Binding-site contacts:
Ligand atom O1 contacts residue TRP208 of chain 1.A at 4.0 Å.
Ligand atom S contacts residue HIS94 of chain 1.A at 3.9 Å.
Ligand atom C12 contacts residue THR199 of chain 1.A at 3.3 Å.
Ligand atom C1 contacts residue PRO201 of chain 1.A at 3.5 Å (hydrophobic).
Ligand atom C9 contacts residue LEU197 of chain 1.A at 3.9 Å (hydrophobic).
Ligand atom N contacts residue HIS96 of chain 1.A at 3.4 Å (h-bond).
Ligand atom C12 contacts residue LEU197 of chain 1.A at 4.1 Å (hydrophobic).
Ligand atom S contacts residue ZN1 of chain 1.B at 3.0 Å.
Ligand atom N contacts residue THR198 of chain 1.A at 2.9 Å (h-bond).
Ligand atom O2 contacts residue LEU197 of chain 1.A at 3.3 Å.
Ligand atom C10 contacts residue LEU197 of chain 1.A at 3.9 Å (hydrophobic).
Ligand atom C11 contacts residue THR199 of chain 1.A at 3.5 Å.
Ligand atom SE contacts residue PRO201 of chain 1.A at 4.0 Å.
Ligand atom C11 contacts residue LEU197 of chain 1.A at 4.0 Å (hydrophobic).
Ligand atom C6 contacts residue PRO201 of chain 1.A at 4.0 Å (hydrophobic).
Ligand atom O1 contacts residue HIS119 of chain 1.A at 3.4 Å (h-bond).
Ligand atom C7 contacts residue LEU197 of chain 1.A at 4.1 Å (hydrophobic).
Ligand atom C8 contacts residue GLN92 of chain 1.A at 4.1 Å.
Ligand atom N contacts residue HIS119 of chain 1.A at 3.4 Å (h-bond).
Ligand atom N contacts residue ZN1 of chain 1.B at 2.0 Å.
Ligand atom C7 contacts residue GOL1 of chain 1.C at 4.0 Å.
Ligand atom O1 contacts residue HIS94 of chain 1.A at 3.4 Å.
Ligand atom SE1 contacts residue PHE130 of chain 1.A at 4.1 Å.
Ligand atom N contacts residue HIS94 of chain 1.A at 3.3 Å (h-bond).
Ligand atom S contacts residue THR198 of chain 1.A at 3.9 Å.
Ligand atom O1 contacts residue VAL142 of chain 1.A at 3.9 Å.
Ligand atom O1 contacts residue ZN1 of chain 1.B at 3.0 Å.
Ligand atom C9 contacts residue HIS94 of chain 1.A at 4.0 Å.
Ligand atom SE1 contacts residue GOL1 of chain 1.C at 4.0 Å.
Ligand atom C10 contacts residue HIS94 of chain 1.A at 4.0 Å.
Ligand atom O2 contacts residue TRP208 of chain 1.A at 3.6 Å.
Ligand atom C9 contacts residue VAL121 of chain 1.A at 3.9 Å (hydrophobic).
Ligand atom C2 contacts residue VAL134 of chain 1.A at 4.0 Å (hydrophobic).
Ligand atom O2 contacts residue ZN1 of chain 1.B at 4.1 Å.
Ligand atom C8 contacts residue LEU197 of chain 1.A at 4.0 Å (hydrophobic).
Ligand atom C12 contacts residue GOL1 of chain 1.C at 3.9 Å.
Ligand atom O2 contacts residue THR198 of chain 1.A at 3.0 Å (h-bond).
Ligand atom S contacts residue HIS119 of chain 1.A at 4.0 Å.
Ligand atom O1 contacts residue VAL121 of chain 1.A at 3.9 Å.
Ligand atom O2 contacts residue SER196 of chain 1.A at 4.1 Å.

The protein below binds the small molecule below.
Small molecule (SMILES): CCCC[Se]C[C@H](O)C[Se]c1ccc(S(N)(=O)=O)cc1

Sequence of chain 1.A:
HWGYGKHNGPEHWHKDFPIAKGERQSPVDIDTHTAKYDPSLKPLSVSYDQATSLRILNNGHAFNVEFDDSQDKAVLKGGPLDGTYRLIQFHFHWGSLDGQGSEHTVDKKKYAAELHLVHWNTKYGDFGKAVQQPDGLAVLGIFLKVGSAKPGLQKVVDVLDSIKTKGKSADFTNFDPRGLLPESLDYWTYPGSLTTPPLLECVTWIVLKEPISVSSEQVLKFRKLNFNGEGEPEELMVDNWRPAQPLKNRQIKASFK